Sequence of chain 1.B:
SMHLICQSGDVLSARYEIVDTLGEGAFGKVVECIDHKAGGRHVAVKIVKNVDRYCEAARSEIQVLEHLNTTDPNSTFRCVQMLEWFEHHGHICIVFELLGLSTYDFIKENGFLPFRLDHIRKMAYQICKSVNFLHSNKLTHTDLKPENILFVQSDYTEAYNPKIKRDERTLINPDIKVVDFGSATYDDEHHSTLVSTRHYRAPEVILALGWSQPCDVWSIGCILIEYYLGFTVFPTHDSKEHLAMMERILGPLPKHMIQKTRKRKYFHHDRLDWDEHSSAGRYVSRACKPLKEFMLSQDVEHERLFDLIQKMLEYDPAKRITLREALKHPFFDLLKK

Binding-site contacts:
Ligand atom N3 contacts residue LEU150 of chain 1.B at 3.5 Å.
Ligand atom C6 contacts residue GLU97 of chain 1.B at 3.9 Å.
Ligand atom N6 contacts residue LEU99 of chain 1.B at 4.0 Å.
Ligand atom C4 contacts residue LEU150 of chain 1.B at 3.3 Å (hydrophobic).
Ligand atom C6 contacts residue LEU150 of chain 1.B at 3.7 Å (hydrophobic).
Ligand atom N3 contacts residue LEU22 of chain 1.B at 3.9 Å.
Ligand atom C5 contacts residue VAL30 of chain 1.B at 4.0 Å (hydrophobic).
Ligand atom O4' contacts residue GLY23 of chain 1.B at 3.5 Å.
Ligand atom N1 contacts residue LEU99 of chain 1.B at 3.0 Å (h-bond).
Ligand atom O3' contacts residue GLU147 of chain 1.B at 2.7 Å (salt-bridge).
Ligand atom C5' contacts residue GLU24 of chain 1.B at 3.8 Å.
Ligand atom C6 contacts residue ALA44 of chain 1.B at 3.5 Å (hydrophobic).
Ligand atom N1 contacts residue GLU97 of chain 1.B at 4.0 Å.
Ligand atom N1 contacts residue ALA44 of chain 1.B at 3.6 Å.
Ligand atom N1 contacts residue LEU150 of chain 1.B at 3.9 Å.
Ligand atom N1 contacts residue LEU98 of chain 1.B at 4.0 Å.
Ligand atom C7 contacts residue VAL30 of chain 1.B at 3.9 Å (hydrophobic).
Ligand atom N6 contacts residue GLU97 of chain 1.B at 2.9 Å (salt-bridge).
Ligand atom C5 contacts residue LEU150 of chain 1.B at 3.4 Å (hydrophobic).
Ligand atom C6 contacts residue LEU99 of chain 1.B at 4.0 Å (hydrophobic).
Ligand atom IAE contacts residue PHE96 of chain 1.B at 3.6 Å.
Ligand atom O5' contacts residue VAL30 of chain 1.B at 3.9 Å.
Ligand atom C5' contacts residue PHE27 of chain 1.B at 3.7 Å (hydrophobic).
Ligand atom O4' contacts residue VAL30 of chain 1.B at 3.6 Å.
Ligand atom N9 contacts residue LEU150 of chain 1.B at 3.7 Å.
Ligand atom N9 contacts residue VAL30 of chain 1.B at 3.9 Å.
Ligand atom C3' contacts residue GLU147 of chain 1.B at 3.5 Å.
Ligand atom O2' contacts residue SER102 of chain 1.B at 4.0 Å.
Ligand atom O2' contacts residue LEU22 of chain 1.B at 3.7 Å.
Ligand atom C2 contacts residue LEU22 of chain 1.B at 3.8 Å (hydrophobic).
Ligand atom O2' contacts residue ASP105 of chain 1.B at 3.7 Å.
Ligand atom C2 contacts residue LEU99 of chain 1.B at 3.4 Å (hydrophobic).
Ligand atom C4' contacts residue GLY23 of chain 1.B at 3.8 Å.
Ligand atom O5' contacts residue PHE27 of chain 1.B at 3.5 Å.
Ligand atom N6 contacts residue ALA44 of chain 1.B at 3.5 Å.
Ligand atom C2 contacts residue LEU150 of chain 1.B at 3.7 Å (hydrophobic).
Ligand atom C4 contacts residue VAL30 of chain 1.B at 4.0 Å (hydrophobic).
Ligand atom N6 contacts residue PHE96 of chain 1.B at 3.8 Å.
Ligand atom C8 contacts residue VAL30 of chain 1.B at 3.7 Å (hydrophobic).
Ligand atom C7 contacts residue LEU150 of chain 1.B at 4.0 Å (hydrophobic).

This protein binds this small molecule.
Small molecule (SMILES): Nc1ncnc2c1c(I)cn2[C@@H]1O[C@H](CO)[C@@H](O)[C@H]1O